Sequence of chain 1.A:
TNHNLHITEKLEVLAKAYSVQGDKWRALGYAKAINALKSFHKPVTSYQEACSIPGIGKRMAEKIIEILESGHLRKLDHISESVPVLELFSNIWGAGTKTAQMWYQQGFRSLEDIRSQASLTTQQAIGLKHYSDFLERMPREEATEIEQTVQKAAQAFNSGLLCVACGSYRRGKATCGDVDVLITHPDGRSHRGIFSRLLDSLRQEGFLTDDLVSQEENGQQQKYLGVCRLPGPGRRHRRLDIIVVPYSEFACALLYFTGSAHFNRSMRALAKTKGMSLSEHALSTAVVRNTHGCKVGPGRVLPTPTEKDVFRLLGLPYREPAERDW

A protein and the small-molecule ligand that binds it are described below.
Small molecule (SMILES): Nc1ccn([C@H]2C[C@H](O[P](=O)(O)OC[C@H]3O[C@@H](n4ccc(N)nc4=O)C[C@@H]3O[P](=O)(O)OC[C@H]3O[C@@H](n4cnc5c(=O)nc(N)[nH]c54)C[C@@H]3O)[C@@H](CO[P](=O)(O)O[C@H]3C[C@H](n4cnc5c(=O)nc(N)[nH]c54)O[C@@H]3COP(=O)(O)O)O2)c(=O)n1

Binding-site contacts:
Ligand atom P contacts residue ARG34 of chain 1.A at 3.5 Å.
Ligand atom C4' contacts residue GLY63 of chain 1.A at 3.4 Å.
Ligand atom O6 contacts residue TRP33 of chain 1.A at 3.7 Å.
Ligand atom OP3 contacts residue ARG67 of chain 1.A at 3.2 Å.
Ligand atom P contacts residue ARG67 of chain 1.A at 3.5 Å.
Ligand atom OP1 contacts residue GLY65 of chain 1.A at 2.9 Å (h-bond).
Ligand atom O5' contacts residue ARG67 of chain 1.A at 3.5 Å (salt-bridge).
Ligand atom P contacts residue GLY63 of chain 1.A at 3.7 Å.
Ligand atom C5' contacts residue GLY63 of chain 1.A at 3.4 Å.
Ligand atom OP1 contacts residue ILE64 of chain 1.A at 3.7 Å.
Ligand atom O4' contacts residue TYR38 of chain 1.A at 3.6 Å.
Ligand atom OP2 contacts residue ILE64 of chain 1.A at 3.6 Å (h-bond).
Ligand atom O5' contacts residue ARG34 of chain 1.A at 3.0 Å (salt-bridge).
Ligand atom OP1 contacts residue TYR26 of chain 1.A at 3.3 Å (h-bond).
Ligand atom N9 contacts residue ARG34 of chain 1.A at 3.7 Å.
Ligand atom OP3 contacts residue LYS71 of chain 1.A at 2.4 Å (salt-bridge).
Ligand atom C2 contacts residue TRP33 of chain 1.A at 3.3 Å (hydrophobic).
Ligand atom C8 contacts residue ARG34 of chain 1.A at 3.4 Å.
Ligand atom OP1 contacts residue PRO62 of chain 1.A at 3.5 Å.
Ligand atom O3' contacts residue MET68 of chain 1.A at 3.3 Å.
Ligand atom OP2 contacts residue ARG67 of chain 1.A at 2.6 Å (salt-bridge).
Ligand atom O4' contacts residue ARG34 of chain 1.A at 3.5 Å.
Ligand atom OP1 contacts residue GLY63 of chain 1.A at 2.5 Å (h-bond).
Ligand atom N2 contacts residue TRP33 of chain 1.A at 3.8 Å.
Ligand atom N1 contacts residue TRP33 of chain 1.A at 3.6 Å.
Ligand atom N3 contacts residue GLY37 of chain 1.A at 3.4 Å.
Ligand atom OP1 contacts residue MET68 of chain 1.A at 2.9 Å (h-bond).
Ligand atom C4 contacts residue ARG34 of chain 1.A at 3.8 Å.
Ligand atom OP2 contacts residue ARG34 of chain 1.A at 2.9 Å (salt-bridge).
Ligand atom O3' contacts residue GLY63 of chain 1.A at 3.5 Å.
Ligand atom C4' contacts residue MET68 of chain 1.A at 3.7 Å (hydrophobic).
Ligand atom N3 contacts residue TRP33 of chain 1.A at 3.3 Å (h-bond).
Ligand atom P contacts residue LYS71 of chain 1.A at 3.6 Å.
Ligand atom OP1 contacts residue LYS71 of chain 1.A at 3.5 Å (salt-bridge).
Ligand atom OP1 contacts residue TYR38 of chain 1.A at 2.9 Å (h-bond).
Ligand atom C4 contacts residue TRP33 of chain 1.A at 3.5 Å (hydrophobic).
Ligand atom OP1 contacts residue ARG67 of chain 1.A at 3.7 Å.
Ligand atom OP2 contacts residue ARG67 of chain 1.A at 3.7 Å.
Ligand atom C5' contacts residue ARG67 of chain 1.A at 3.6 Å.
Ligand atom C1' contacts residue ARG34 of chain 1.A at 3.7 Å.